This small molecule binds to this protein.
Small molecule (SMILES): C[C@@H](O)[C@@H](C)O

Binding-site contacts:
Ligand atom C4 contacts residue ARG387 of chain 1.B at 4.0 Å.
Ligand atom C4 contacts residue TRP395 of chain 1.B at 3.7 Å (hydrophobic).
Ligand atom O5 contacts residue ARG387 of chain 1.B at 3.0 Å (salt-bridge).
Ligand atom C1 contacts residue ARG387 of chain 1.B at 4.4 Å.
Ligand atom C2 contacts residue ARG387 of chain 1.B at 4.3 Å.
Ligand atom C3 contacts residue TRP395 of chain 1.B at 3.5 Å (hydrophobic).
Ligand atom O5 contacts residue TRP395 of chain 1.B at 3.6 Å.
Ligand atom C2 contacts residue TRP395 of chain 1.B at 3.7 Å (hydrophobic).

Sequence of chain 1.B:
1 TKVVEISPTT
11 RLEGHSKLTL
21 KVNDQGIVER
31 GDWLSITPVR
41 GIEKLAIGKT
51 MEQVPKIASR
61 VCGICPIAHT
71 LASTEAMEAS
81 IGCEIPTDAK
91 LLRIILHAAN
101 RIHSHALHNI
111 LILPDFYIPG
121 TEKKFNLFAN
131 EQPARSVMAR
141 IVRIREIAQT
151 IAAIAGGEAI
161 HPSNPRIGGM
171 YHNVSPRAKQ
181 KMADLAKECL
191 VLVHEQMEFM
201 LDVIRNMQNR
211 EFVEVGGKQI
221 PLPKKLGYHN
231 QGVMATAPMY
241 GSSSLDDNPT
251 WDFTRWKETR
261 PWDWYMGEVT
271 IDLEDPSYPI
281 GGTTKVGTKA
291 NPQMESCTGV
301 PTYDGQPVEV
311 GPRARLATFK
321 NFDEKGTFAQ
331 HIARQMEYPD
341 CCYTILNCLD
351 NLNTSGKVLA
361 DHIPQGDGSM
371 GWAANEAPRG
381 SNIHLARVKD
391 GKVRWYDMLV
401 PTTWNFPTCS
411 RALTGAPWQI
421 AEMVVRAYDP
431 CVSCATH